Sequence of chain 1.N:
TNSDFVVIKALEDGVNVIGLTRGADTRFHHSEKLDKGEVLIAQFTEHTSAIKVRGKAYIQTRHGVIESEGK

The small molecule below binds the protein below.
Small molecule (SMILES): N[C@@H](Cc1c[nH]c2ccccc12)C(=O)O

Sequence of chain 1.O:
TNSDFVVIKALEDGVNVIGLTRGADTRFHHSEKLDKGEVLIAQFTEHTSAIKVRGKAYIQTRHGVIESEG

Binding-site contacts:
Ligand atom N contacts residue ASP27 of chain 1.O at 3.4 Å (salt-bridge).
Ligand atom N contacts residue ARG24 of chain 1.O at 4.1 Å.
Ligand atom OXT contacts residue GLY25 of chain 1.O at 4.0 Å.
Ligand atom O contacts residue ARG24 of chain 1.O at 3.5 Å.
Ligand atom CZ2 contacts residue THR50 of chain 1.N at 3.9 Å.
Ligand atom NE1 contacts residue ALA44 of chain 1.N at 3.9 Å.
Ligand atom O contacts residue THR23 of chain 1.O at 4.0 Å.
Ligand atom CD1 contacts residue THR47 of chain 1.N at 3.9 Å.
Ligand atom CD1 contacts residue GLN45 of chain 1.N at 3.6 Å.
Ligand atom CH2 contacts residue GLY21 of chain 1.N at 3.5 Å.
Ligand atom OXT contacts residue THR47 of chain 1.N at 2.5 Å (h-bond).
Ligand atom C contacts residue GLY25 of chain 1.O at 3.5 Å.
Ligand atom CB contacts residue SER51 of chain 1.O at 3.6 Å.
Ligand atom CD2 contacts residue THR50 of chain 1.N at 4.0 Å.
Ligand atom C contacts residue SER51 of chain 1.O at 3.6 Å.
Ligand atom O contacts residue SER51 of chain 1.O at 3.0 Å (h-bond).
Ligand atom CZ2 contacts residue ILE53 of chain 1.N at 3.8 Å (hydrophobic).
Ligand atom CZ3 contacts residue HIS32 of chain 1.N at 3.8 Å.
Ligand atom N contacts residue THR23 of chain 1.O at 2.8 Å (h-bond).
Ligand atom CA contacts residue GLY25 of chain 1.O at 3.5 Å.
Ligand atom N contacts residue THR28 of chain 1.O at 2.6 Å (h-bond).
Ligand atom C contacts residue THR50 of chain 1.N at 4.0 Å.
Ligand atom CG contacts residue SER51 of chain 1.O at 4.1 Å.
Ligand atom N contacts residue GLY25 of chain 1.O at 2.7 Å (h-bond).
Ligand atom CA contacts residue THR23 of chain 1.O at 3.8 Å.
Ligand atom CE2 contacts residue GLN45 of chain 1.N at 4.0 Å.
Ligand atom O contacts residue THR47 of chain 1.N at 3.5 Å (h-bond).
Ligand atom CE3 contacts residue HIS32 of chain 1.N at 3.7 Å.
Ligand atom CE2 contacts residue THR50 of chain 1.N at 4.0 Å.
Ligand atom CA contacts residue SER51 of chain 1.O at 4.0 Å.
Ligand atom CA contacts residue THR28 of chain 1.O at 3.1 Å.
Ligand atom CB contacts residue THR23 of chain 1.O at 3.7 Å.
Ligand atom OXT contacts residue HIS49 of chain 1.N at 4.0 Å.
Ligand atom C contacts residue THR47 of chain 1.N at 3.5 Å.
Ligand atom CZ3 contacts residue GLY21 of chain 1.N at 3.6 Å.
Ligand atom NE1 contacts residue GLN45 of chain 1.N at 2.9 Å (h-bond).
Ligand atom CB contacts residue THR28 of chain 1.O at 3.5 Å.
Ligand atom OXT contacts residue THR50 of chain 1.N at 2.9 Å (h-bond).
Ligand atom CD1 contacts residue SER51 of chain 1.O at 3.7 Å.
Ligand atom O contacts residue GLY25 of chain 1.O at 3.1 Å (h-bond).